Sequence of chain 2.A:
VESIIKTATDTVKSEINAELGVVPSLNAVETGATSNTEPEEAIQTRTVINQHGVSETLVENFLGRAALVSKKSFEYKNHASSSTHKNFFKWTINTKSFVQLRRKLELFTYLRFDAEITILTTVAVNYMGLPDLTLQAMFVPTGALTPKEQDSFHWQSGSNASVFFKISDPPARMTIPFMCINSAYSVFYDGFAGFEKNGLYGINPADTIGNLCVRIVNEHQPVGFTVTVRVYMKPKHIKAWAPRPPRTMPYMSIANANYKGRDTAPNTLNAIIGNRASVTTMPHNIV

Sequence of chain 2.C:
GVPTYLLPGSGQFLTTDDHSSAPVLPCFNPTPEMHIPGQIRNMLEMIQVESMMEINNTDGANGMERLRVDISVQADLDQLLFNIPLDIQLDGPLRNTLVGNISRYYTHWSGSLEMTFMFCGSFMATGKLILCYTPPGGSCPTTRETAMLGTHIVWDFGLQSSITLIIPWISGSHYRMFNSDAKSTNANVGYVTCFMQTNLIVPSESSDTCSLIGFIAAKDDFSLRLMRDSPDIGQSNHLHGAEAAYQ

Binding-site contacts:
Ligand atom N5 contacts residue ASN275 of chain 2.A at 3.4 Å (h-bond).
Ligand atom C10 contacts residue ASN275 of chain 2.A at 3.3 Å.
Ligand atom C4 contacts residue ASP232 of chain 2.C at 3.4 Å.
Ligand atom C11 contacts residue PRO231 of chain 2.C at 3.5 Å (hydrophobic).
Ligand atom C4 contacts residue ASN275 of chain 2.A at 3.7 Å.
Ligand atom O4 contacts residue ASP232 of chain 2.C at 2.8 Å (salt-bridge).
Ligand atom C5 contacts residue ASN283 of chain 2.A at 3.8 Å.
Ligand atom C11 contacts residue ASP232 of chain 2.C at 3.6 Å.
Ligand atom O4 contacts residue ARG95 of chain 2.C at 3.5 Å.
Ligand atom O6 contacts residue ALA273 of chain 2.A at 3.7 Å.
Ligand atom O2 contacts residue ASP91 of chain 2.C at 2.5 Å (salt-bridge).
Ligand atom O10 contacts residue ASN275 of chain 2.A at 3.0 Å (h-bond).
Ligand atom C5 contacts residue PRO231 of chain 2.C at 3.7 Å (hydrophobic).
Ligand atom N5 contacts residue PRO231 of chain 2.C at 3.0 Å (h-bond).
Ligand atom O6 contacts residue ASN283 of chain 2.A at 3.0 Å (h-bond).
Ligand atom O4 contacts residue PRO231 of chain 2.C at 3.9 Å.
Ligand atom C5 contacts residue PRO274 of chain 2.A at 3.9 Å (hydrophobic).
Ligand atom O4 contacts residue ASN275 of chain 2.A at 3.0 Å (h-bond).
Ligand atom O2 contacts residue GLY282 of chain 2.A at 3.8 Å.
Ligand atom C10 contacts residue PRO231 of chain 2.C at 3.8 Å (hydrophobic).
Ligand atom C11 contacts residue GLY234 of chain 2.C at 3.8 Å.
Ligand atom C2 contacts residue ASP91 of chain 2.C at 3.2 Å.
Ligand atom C11 contacts residue ILE233 of chain 2.C at 3.6 Å (hydrophobic).
Ligand atom C6 contacts residue GLY282 of chain 2.A at 3.6 Å.
Ligand atom C6 contacts residue ALA273 of chain 2.A at 3.8 Å (hydrophobic).
Ligand atom O3 contacts residue ASP91 of chain 2.C at 3.5 Å.
Ligand atom C5 contacts residue GLY282 of chain 2.A at 3.8 Å.
Ligand atom O2 contacts residue PRO274 of chain 2.A at 3.4 Å.
Ligand atom O6 contacts residue GLY282 of chain 2.A at 3.5 Å.
Ligand atom O5 contacts residue ASN283 of chain 2.A at 3.7 Å.
Ligand atom O6 contacts residue PRO274 of chain 2.A at 3.6 Å.
Ligand atom C3 contacts residue ARG104 of chain 2.C at 3.8 Å.
Ligand atom C6 contacts residue ASN283 of chain 2.A at 3.8 Å.
Ligand atom O10 contacts residue ARG270 of chain 2.A at 3.6 Å.
Ligand atom C5 contacts residue ASN275 of chain 2.A at 3.5 Å.
Ligand atom C1 contacts residue ARG104 of chain 2.C at 3.8 Å.
Ligand atom C4 contacts residue PRO231 of chain 2.C at 3.6 Å (hydrophobic).
Ligand atom O7 contacts residue PRO274 of chain 2.A at 3.6 Å.
Ligand atom O1B contacts residue ARG104 of chain 2.C at 3.0 Å (salt-bridge).
Ligand atom C1 contacts residue ASN283 of chain 2.A at 3.4 Å.

A small-molecule ligand and the protein it binds are described below.
Small molecule (SMILES): CC(=O)N[C@@H]1[C@@H](O)[C@H](O[C@@H]2O[C@H](CO)[C@H](O)[C@H](O[C@]3(C(=O)O)C[C@H](O)[C@@H](NC(C)=O)[C@H]([C@H](O)[C@H](O)CO)O3)[C@H]2O)[C@@H](CO)O[C@H]1O